Sequence of chain 16.Q:
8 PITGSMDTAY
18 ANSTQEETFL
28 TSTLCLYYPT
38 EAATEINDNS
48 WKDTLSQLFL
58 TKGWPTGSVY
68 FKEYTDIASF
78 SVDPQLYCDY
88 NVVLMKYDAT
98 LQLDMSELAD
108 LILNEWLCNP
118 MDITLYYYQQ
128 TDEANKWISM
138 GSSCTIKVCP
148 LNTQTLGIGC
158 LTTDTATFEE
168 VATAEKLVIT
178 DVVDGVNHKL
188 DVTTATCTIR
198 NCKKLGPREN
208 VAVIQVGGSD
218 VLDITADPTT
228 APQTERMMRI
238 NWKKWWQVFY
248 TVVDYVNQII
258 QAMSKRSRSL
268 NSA

Binding-site contacts:
Ligand atom C2 contacts residue ASN19 of chain 16.Q at 3.4 Å.
Ligand atom O5 contacts residue ASN19 of chain 16.Q at 2.1 Å (h-bond).
Ligand atom C4 contacts residue ASN19 of chain 16.Q at 4.5 Å.
Ligand atom C5 contacts residue ASN19 of chain 16.Q at 3.3 Å.
Ligand atom C1 contacts residue ASN19 of chain 16.Q at 1.9 Å.
Ligand atom C6 contacts residue ASN19 of chain 16.Q at 4.0 Å.
Ligand atom C3 contacts residue ASN19 of chain 16.Q at 4.4 Å.
Ligand atom C8 contacts residue TYR17 of chain 16.Q at 4.3 Å (hydrophobic).
Ligand atom O6 contacts residue ASN19 of chain 16.Q at 4.3 Å.
Ligand atom N2 contacts residue ASN19 of chain 16.Q at 4.1 Å.

The small molecule below binds the protein below.
Small molecule (SMILES): CC(=O)N[C@H]1[C@H](O[C@H]2[C@H](O)[C@@H](NC(C)=O)CO[C@@H]2CO)O[C@H](CO)[C@@H](O)[C@@H]1O